Sequence of chain 1.C:
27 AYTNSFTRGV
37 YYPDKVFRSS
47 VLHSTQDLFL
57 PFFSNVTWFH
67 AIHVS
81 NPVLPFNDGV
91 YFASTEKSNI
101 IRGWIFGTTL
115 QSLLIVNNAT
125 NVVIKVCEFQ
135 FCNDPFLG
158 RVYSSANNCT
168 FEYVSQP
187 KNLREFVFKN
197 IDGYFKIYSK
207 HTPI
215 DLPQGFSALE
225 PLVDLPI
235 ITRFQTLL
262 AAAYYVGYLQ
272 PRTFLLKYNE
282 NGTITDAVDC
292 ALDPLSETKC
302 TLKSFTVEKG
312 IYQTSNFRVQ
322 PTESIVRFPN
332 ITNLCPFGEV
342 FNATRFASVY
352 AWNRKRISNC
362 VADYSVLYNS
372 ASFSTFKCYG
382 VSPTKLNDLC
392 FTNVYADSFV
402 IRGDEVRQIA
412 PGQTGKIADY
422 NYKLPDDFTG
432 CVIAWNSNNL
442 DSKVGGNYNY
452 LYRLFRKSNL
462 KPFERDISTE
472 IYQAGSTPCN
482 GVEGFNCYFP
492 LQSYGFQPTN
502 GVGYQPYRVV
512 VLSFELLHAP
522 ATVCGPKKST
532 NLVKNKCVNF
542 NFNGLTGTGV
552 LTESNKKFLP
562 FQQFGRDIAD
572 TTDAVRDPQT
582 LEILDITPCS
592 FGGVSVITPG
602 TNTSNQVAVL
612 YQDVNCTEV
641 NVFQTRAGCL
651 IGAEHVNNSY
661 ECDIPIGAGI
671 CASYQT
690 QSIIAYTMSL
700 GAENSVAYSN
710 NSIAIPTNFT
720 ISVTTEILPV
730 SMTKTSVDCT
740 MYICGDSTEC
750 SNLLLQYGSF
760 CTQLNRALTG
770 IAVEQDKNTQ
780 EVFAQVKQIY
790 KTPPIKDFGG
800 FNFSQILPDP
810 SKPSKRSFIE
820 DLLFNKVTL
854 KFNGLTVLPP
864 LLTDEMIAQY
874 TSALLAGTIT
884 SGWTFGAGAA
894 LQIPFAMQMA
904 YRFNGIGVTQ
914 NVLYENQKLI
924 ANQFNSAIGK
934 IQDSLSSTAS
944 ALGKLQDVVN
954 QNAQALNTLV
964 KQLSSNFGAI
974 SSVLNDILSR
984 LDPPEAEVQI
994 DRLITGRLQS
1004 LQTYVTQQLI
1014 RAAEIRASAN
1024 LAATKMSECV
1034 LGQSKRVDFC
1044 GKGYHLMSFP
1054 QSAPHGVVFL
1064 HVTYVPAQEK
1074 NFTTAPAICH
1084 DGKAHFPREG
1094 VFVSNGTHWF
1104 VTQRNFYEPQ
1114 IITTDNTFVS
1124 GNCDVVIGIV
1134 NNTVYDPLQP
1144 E

Binding-site contacts:
Ligand atom O5 contacts residue ASN282 of chain 1.C at 2.3 Å (h-bond).
Ligand atom C8 contacts residue ASN282 of chain 1.C at 4.4 Å.
Ligand atom C7 contacts residue ASN282 of chain 1.C at 3.1 Å.
Ligand atom C4 contacts residue ASN282 of chain 1.C at 4.2 Å.
Ligand atom C5 contacts residue ASN282 of chain 1.C at 3.6 Å.
Ligand atom C3 contacts residue ASN282 of chain 1.C at 3.8 Å.
Ligand atom N2 contacts residue ASN282 of chain 1.C at 3.0 Å (h-bond).
Ligand atom C1 contacts residue ASN282 of chain 1.C at 1.4 Å.
Ligand atom O7 contacts residue ASN282 of chain 1.C at 2.7 Å (h-bond).
Ligand atom C2 contacts residue ASN282 of chain 1.C at 2.5 Å.

This protein binds this small molecule.
Small molecule (SMILES): CC(=O)N[C@@H]1[C@@H](O)[C@H](O)[C@@H](CO)O[C@H]1O